Binding-site contacts:
Ligand atom C03 contacts residue TY61 of chain 1.H at 3.4 Å.
Ligand atom C04 contacts residue PHE278 of chain 1.A at 4.3 Å (hydrophobic).
Ligand atom C04 contacts residue TY61 of chain 1.H at 4.4 Å.
Ligand atom O1 contacts residue TY61 of chain 1.H at 1.3 Å.
Ligand atom N07 contacts residue ASP43 of chain 1.A at 3.3 Å (salt-bridge).
Ligand atom O23 contacts residue ARG71 of chain 1.A at 3.9 Å.
Ligand atom C04 contacts residue TRP276 of chain 1.A at 4.5 Å (hydrophobic).
Ligand atom O23 contacts residue PRO73 of chain 1.A at 4.1 Å.
Ligand atom C24 contacts residue THR42 of chain 1.A at 4.4 Å.
Ligand atom N07 contacts residue THR42 of chain 1.A at 3.9 Å.
Ligand atom N05 contacts residue PHE278 of chain 1.A at 3.8 Å.
Ligand atom C24 contacts residue TY61 of chain 1.H at 4.1 Å.
Ligand atom N06 contacts residue LEU388 of chain 1.A at 3.6 Å.
Ligand atom O01 contacts residue THR42 of chain 1.A at 4.2 Å.
Ligand atom C03 contacts residue ASN151 of chain 1.A at 3.9 Å.
Ligand atom O25 contacts residue GLN76 of chain 1.A at 4.0 Å.
Ligand atom C02 contacts residue ASP43 of chain 1.A at 3.7 Å.
Ligand atom O08 contacts residue TRP276 of chain 1.A at 4.0 Å.
Ligand atom C24 contacts residue ASP43 of chain 1.A at 3.8 Å.
Ligand atom O25 contacts residue PRO40 of chain 1.A at 3.3 Å.
Ligand atom C09 contacts residue TY61 of chain 1.H at 2.2 Å.
Ligand atom N06 contacts residue ASP43 of chain 1.A at 4.1 Å.
Ligand atom C02 contacts residue TY61 of chain 1.H at 4.4 Å.
Ligand atom O01 contacts residue ASP43 of chain 1.A at 2.8 Å (salt-bridge).
Ligand atom C04 contacts residue LEU388 of chain 1.A at 4.0 Å (hydrophobic).
Ligand atom C22 contacts residue TY61 of chain 1.H at 3.6 Å.
Ligand atom N06 contacts residue PHE278 of chain 1.A at 3.2 Å.
Ligand atom O01 contacts residue LEU388 of chain 1.A at 3.8 Å.
Ligand atom N05 contacts residue LEU388 of chain 1.A at 4.4 Å.
Ligand atom C02 contacts residue THR42 of chain 1.A at 4.0 Å.
Ligand atom C04 contacts residue ASN151 of chain 1.A at 3.8 Å.
Ligand atom O25 contacts residue ASP43 of chain 1.A at 3.0 Å (salt-bridge).
Ligand atom O23 contacts residue TY61 of chain 1.H at 4.0 Å.
Ligand atom N07 contacts residue LEU388 of chain 1.A at 4.0 Å.
Ligand atom O08 contacts residue TY61 of chain 1.H at 2.7 Å.
Ligand atom N07 contacts residue PHE278 of chain 1.A at 3.8 Å.
Ligand atom O23 contacts residue GLN76 of chain 1.A at 3.6 Å (h-bond).
Ligand atom O25 contacts residue THR42 of chain 1.A at 3.6 Å.
Ligand atom O08 contacts residue ASN151 of chain 1.A at 4.5 Å.

Sequence of chain 1.A:
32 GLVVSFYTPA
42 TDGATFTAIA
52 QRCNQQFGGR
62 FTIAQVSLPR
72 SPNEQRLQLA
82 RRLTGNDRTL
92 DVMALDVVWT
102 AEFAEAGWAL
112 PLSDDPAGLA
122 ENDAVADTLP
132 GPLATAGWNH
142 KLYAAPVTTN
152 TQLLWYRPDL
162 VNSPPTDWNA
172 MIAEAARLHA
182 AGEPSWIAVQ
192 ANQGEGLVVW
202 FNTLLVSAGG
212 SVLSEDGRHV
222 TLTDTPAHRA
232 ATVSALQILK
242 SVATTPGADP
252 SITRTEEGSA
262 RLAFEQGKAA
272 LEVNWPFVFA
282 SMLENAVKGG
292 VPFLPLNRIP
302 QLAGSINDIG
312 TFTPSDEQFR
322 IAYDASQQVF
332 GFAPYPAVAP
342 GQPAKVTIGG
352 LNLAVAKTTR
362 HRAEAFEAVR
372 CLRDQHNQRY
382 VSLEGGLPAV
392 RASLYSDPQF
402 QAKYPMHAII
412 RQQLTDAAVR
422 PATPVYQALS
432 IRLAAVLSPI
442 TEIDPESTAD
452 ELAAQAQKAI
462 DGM

This protein binds this small molecule.
Small molecule (SMILES): NNNC[C@@H]1O[C@H](O)[C@H](O)[C@@H](O)[C@@H]1O